The protein below binds the small molecule below.
Small molecule (SMILES): Cc1cn([C@H]2C[C@H](O)[C@@H](CO[P](=O)(O)O[C@H]3CCO[C@@H]3CO)O2)c(=O)[nH]c1=O

Binding-site contacts:
Ligand atom O3' contacts residue PO41 of chain 1.I at 1.6 Å.
Ligand atom C1' contacts residue PO41 of chain 1.I at 3.9 Å.
Ligand atom C1' contacts residue ASP31 of chain 1.A at 3.9 Å.
Ligand atom P contacts residue ASN76 of chain 1.A at 4.1 Å.
Ligand atom C5' contacts residue GLN77 of chain 1.A at 3.7 Å.
Ligand atom N3 contacts residue PHE164 of chain 1.A at 3.9 Å.
Ligand atom C2' contacts residue PHE164 of chain 1.A at 3.8 Å (hydrophobic).
Ligand atom C3' contacts residue PO41 of chain 1.I at 2.6 Å.
Ligand atom O3' contacts residue GLN77 of chain 1.A at 3.6 Å.
Ligand atom P contacts residue ARG117 of chain 1.A at 3.5 Å.
Ligand atom C7 contacts residue PHE164 of chain 1.A at 3.7 Å (hydrophobic).
Ligand atom O5' contacts residue ASN76 of chain 1.A at 3.6 Å.
Ligand atom C4' contacts residue GLN77 of chain 1.A at 3.8 Å.
Ligand atom C4' contacts residue ASN76 of chain 1.A at 3.1 Å.
Ligand atom OP1 contacts residue GLN77 of chain 1.A at 3.4 Å (h-bond).
Ligand atom C5' contacts residue ASN76 of chain 1.A at 3.0 Å.
Ligand atom C3' contacts residue ASN76 of chain 1.A at 2.9 Å.
Ligand atom O4' contacts residue ASP31 of chain 1.A at 3.5 Å (salt-bridge).
Ligand atom OP1 contacts residue ARG117 of chain 1.A at 2.9 Å (salt-bridge).
Ligand atom C2 contacts residue PHE164 of chain 1.A at 4.0 Å (hydrophobic).
Ligand atom OP2 contacts residue ARG117 of chain 1.A at 2.8 Å (salt-bridge).
Ligand atom O3' contacts residue ASP31 of chain 1.A at 3.4 Å (salt-bridge).
Ligand atom OP1 contacts residue MSE78 of chain 1.A at 2.9 Å (h-bond).
Ligand atom C5 contacts residue PHE164 of chain 1.A at 3.6 Å (hydrophobic).
Ligand atom C2' contacts residue PO41 of chain 1.I at 3.0 Å.
Ligand atom C2' contacts residue MG1 of chain 1.H at 4.0 Å.
Ligand atom O4 contacts residue PHE164 of chain 1.A at 3.7 Å.
Ligand atom O3' contacts residue THR75 of chain 1.A at 3.7 Å.
Ligand atom OP1 contacts residue ASN76 of chain 1.A at 3.3 Å.
Ligand atom C3' contacts residue ASP31 of chain 1.A at 4.1 Å.
Ligand atom O3' contacts residue MSE78 of chain 1.A at 3.8 Å.
Ligand atom C6 contacts residue PHE164 of chain 1.A at 3.6 Å (hydrophobic).
Ligand atom O3' contacts residue ASN76 of chain 1.A at 3.1 Å (h-bond).
Ligand atom O2 contacts residue ASP31 of chain 1.A at 4.1 Å.
Ligand atom O4' contacts residue GLY79 of chain 1.A at 4.0 Å.
Ligand atom C4' contacts residue PO41 of chain 1.I at 3.9 Å.
Ligand atom N1 contacts residue PHE164 of chain 1.A at 3.9 Å.
Ligand atom C4 contacts residue PHE164 of chain 1.A at 3.7 Å (hydrophobic).
Ligand atom P contacts residue MSE78 of chain 1.A at 4.0 Å.
Ligand atom C4' contacts residue ASP31 of chain 1.A at 3.5 Å.

Sequence of chain 1.A:
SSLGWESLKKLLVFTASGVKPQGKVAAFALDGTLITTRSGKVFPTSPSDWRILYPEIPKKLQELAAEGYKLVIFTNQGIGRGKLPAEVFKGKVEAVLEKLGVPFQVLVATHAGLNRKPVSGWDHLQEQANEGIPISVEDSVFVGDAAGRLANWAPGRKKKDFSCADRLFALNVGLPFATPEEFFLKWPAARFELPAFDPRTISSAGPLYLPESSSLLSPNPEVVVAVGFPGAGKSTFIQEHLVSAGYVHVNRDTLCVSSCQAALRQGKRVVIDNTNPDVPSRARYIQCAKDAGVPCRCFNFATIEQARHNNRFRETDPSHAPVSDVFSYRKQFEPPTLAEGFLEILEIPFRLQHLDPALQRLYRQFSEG